This small molecule binds to this protein.
Small molecule (SMILES): OC[C@H]1O[C@@H]2O[C@H]3[C@H](O)[C@@H](O)[C@@H](O[C@H]4[C@H](O)[C@@H](O)[C@@H](O[C@H]5[C@H](O)[C@@H](O)[C@@H](O[C@H]6[C@H](O)[C@@H](O)[C@@H](O[C@H]7[C@H](O)[C@@H](O)[C@@H](O[C@H]1[C@H](O)[C@H]2O)O[C@@H]7CO)O[C@@H]6CO)O[C@@H]5CO)O[C@@H]4CO)O[C@@H]3CO

Sequence of chain 1.A:
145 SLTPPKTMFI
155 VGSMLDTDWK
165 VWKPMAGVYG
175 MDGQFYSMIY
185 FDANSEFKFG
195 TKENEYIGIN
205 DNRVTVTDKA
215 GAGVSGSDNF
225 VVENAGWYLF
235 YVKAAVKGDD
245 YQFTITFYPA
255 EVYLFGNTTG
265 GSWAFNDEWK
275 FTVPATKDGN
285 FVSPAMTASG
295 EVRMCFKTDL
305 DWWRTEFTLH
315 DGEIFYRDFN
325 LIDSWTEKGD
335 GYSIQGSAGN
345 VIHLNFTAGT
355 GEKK

Binding-site contacts:
Ligand atom C6 contacts residue EDO1 of chain 1.C at 3.4 Å.
Ligand atom O6 contacts residue ASP162 of chain 1.A at 4.1 Å.
Ligand atom C3 contacts residue LYS192 of chain 1.A at 4.2 Å.
Ligand atom O3 contacts residue LYS192 of chain 1.A at 3.0 Å (salt-bridge).
Ligand atom O2 contacts residue ASN223 of chain 1.A at 2.9 Å (h-bond).
Ligand atom O5 contacts residue TYR200 of chain 1.A at 3.9 Å.
Ligand atom O3 contacts residue ASN223 of chain 1.A at 2.8 Å (h-bond).
Ligand atom C2 contacts residue TRP163 of chain 1.A at 3.6 Å (hydrophobic).
Ligand atom C1 contacts residue TYR200 of chain 1.A at 4.0 Å (hydrophobic).
Ligand atom O5 contacts residue EDO1 of chain 1.C at 4.3 Å.
Ligand atom C5 contacts residue EDO1 of chain 1.C at 3.4 Å.
Ligand atom C6 contacts residue TRP163 of chain 1.A at 3.7 Å (hydrophobic).
Ligand atom C4 contacts residue EDO1 of chain 1.C at 4.2 Å.
Ligand atom O3 contacts residue TRP163 of chain 1.A at 3.8 Å.
Ligand atom C6 contacts residue TYR200 of chain 1.A at 3.8 Å (hydrophobic).
Ligand atom O3 contacts residue TYR200 of chain 1.A at 3.9 Å.
Ligand atom O4 contacts residue EDO1 of chain 1.C at 3.6 Å (h-bond).
Ligand atom O6 contacts residue EDO1 of chain 1.C at 3.2 Å.
Ligand atom C3 contacts residue TRP163 of chain 1.A at 4.2 Å (hydrophobic).
Ligand atom O6 contacts residue TRP163 of chain 1.A at 4.2 Å.
Ligand atom C6 contacts residue ASP162 of chain 1.A at 4.0 Å.
Ligand atom C2 contacts residue TYR200 of chain 1.A at 3.8 Å (hydrophobic).
Ligand atom C3 contacts residue TYR200 of chain 1.A at 4.2 Å (hydrophobic).
Ligand atom C3 contacts residue ASN223 of chain 1.A at 4.0 Å.
Ligand atom O2 contacts residue TRP163 of chain 1.A at 4.0 Å.
Ligand atom C2 contacts residue LYS192 of chain 1.A at 4.4 Å.
Ligand atom O2 contacts residue TYR200 of chain 1.A at 4.2 Å.
Ligand atom O2 contacts residue LYS192 of chain 1.A at 3.8 Å.
Ligand atom C5 contacts residue TRP163 of chain 1.A at 4.2 Å (hydrophobic).
Ligand atom O5 contacts residue TRP163 of chain 1.A at 3.9 Å.
Ligand atom C1 contacts residue TRP163 of chain 1.A at 3.9 Å (hydrophobic).
Ligand atom C4 contacts residue TRP163 of chain 1.A at 4.0 Å (hydrophobic).
Ligand atom C5 contacts residue TYR200 of chain 1.A at 4.2 Å (hydrophobic).
Ligand atom C2 contacts residue ASN223 of chain 1.A at 3.8 Å.
Ligand atom C4 contacts residue TYR200 of chain 1.A at 4.0 Å (hydrophobic).